Binding-site contacts:
Ligand atom O4 contacts residue ASN14 of chain 1.B at 2.6 Å (h-bond).
Ligand atom C3 contacts residue LEU99 of chain 1.B at 4.1 Å (hydrophobic).
Ligand atom C2 contacts residue LEU99 of chain 1.B at 4.1 Å (hydrophobic).
Ligand atom O6 contacts residue TYR100 of chain 1.B at 3.0 Å (h-bond).
Ligand atom O3 contacts residue GLY227 of chain 1.B at 3.5 Å.
Ligand atom C4 contacts residue GLY227 of chain 1.B at 3.9 Å.
Ligand atom C6 contacts residue ASP208 of chain 1.B at 3.5 Å.
Ligand atom C1 contacts residue LEU99 of chain 1.B at 3.8 Å (hydrophobic).
Ligand atom C3 contacts residue ARG228 of chain 1.B at 3.8 Å.
Ligand atom C1M contacts residue LEU99 of chain 1.B at 3.6 Å (hydrophobic).
Ligand atom O4 contacts residue ARG228 of chain 1.B at 3.1 Å (salt-bridge).
Ligand atom O4 contacts residue GLY227 of chain 1.B at 3.9 Å.
Ligand atom C3 contacts residue ASN14 of chain 1.B at 4.0 Å.
Ligand atom O6 contacts residue LEU99 of chain 1.B at 3.3 Å (h-bond).
Ligand atom O6 contacts residue GLY98 of chain 1.B at 3.5 Å (h-bond).
Ligand atom O6 contacts residue ASP208 of chain 1.B at 2.8 Å (salt-bridge).
Ligand atom O4 contacts residue ASP208 of chain 1.B at 2.6 Å (salt-bridge).
Ligand atom O2 contacts residue LEU99 of chain 1.B at 3.2 Å (h-bond).
Ligand atom C1M contacts residue TYR100 of chain 1.B at 3.3 Å (hydrophobic).
Ligand atom C2 contacts residue TYR12 of chain 1.B at 3.7 Å (hydrophobic).
Ligand atom O4 contacts residue TYR12 of chain 1.B at 3.8 Å.
Ligand atom O1 contacts residue TYR100 of chain 1.B at 3.6 Å.
Ligand atom C4 contacts residue ASP208 of chain 1.B at 3.5 Å.
Ligand atom O6 contacts residue ALA207 of chain 1.B at 3.2 Å.
Ligand atom O5 contacts residue TYR100 of chain 1.B at 4.1 Å.
Ligand atom C6 contacts residue TYR100 of chain 1.B at 3.9 Å (hydrophobic).
Ligand atom O5 contacts residue LEU99 of chain 1.B at 3.0 Å (h-bond).
Ligand atom C6 contacts residue ALA207 of chain 1.B at 3.7 Å (hydrophobic).
Ligand atom C1 contacts residue LEU99 of chain 1.B at 3.5 Å (hydrophobic).
Ligand atom C6 contacts residue TYR12 of chain 1.B at 3.5 Å (hydrophobic).
Ligand atom O2 contacts residue GLY98 of chain 1.B at 3.3 Å.
Ligand atom C4 contacts residue ARG228 of chain 1.B at 3.5 Å.
Ligand atom O3 contacts residue ARG228 of chain 1.B at 2.9 Å (salt-bridge).
Ligand atom O1 contacts residue TYR12 of chain 1.B at 3.2 Å (h-bond).
Ligand atom C5 contacts residue TYR12 of chain 1.B at 4.0 Å (hydrophobic).
Ligand atom O5 contacts residue GLY98 of chain 1.B at 4.0 Å.
Ligand atom O1 contacts residue LEU99 of chain 1.B at 3.8 Å.
Ligand atom C5 contacts residue LEU99 of chain 1.B at 4.1 Å (hydrophobic).
Ligand atom C4 contacts residue ASN14 of chain 1.B at 3.7 Å.
Ligand atom C1 contacts residue TYR12 of chain 1.B at 4.0 Å (hydrophobic).

Sequence of chain 1.B:
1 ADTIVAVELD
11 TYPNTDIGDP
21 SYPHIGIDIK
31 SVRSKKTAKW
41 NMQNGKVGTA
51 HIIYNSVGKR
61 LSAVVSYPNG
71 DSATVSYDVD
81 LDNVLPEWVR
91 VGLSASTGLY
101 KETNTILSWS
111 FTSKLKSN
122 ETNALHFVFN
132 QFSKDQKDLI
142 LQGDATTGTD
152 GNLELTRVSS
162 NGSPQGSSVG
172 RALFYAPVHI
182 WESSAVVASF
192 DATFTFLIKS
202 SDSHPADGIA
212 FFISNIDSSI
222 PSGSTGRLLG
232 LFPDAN

A small-molecule ligand and the protein it binds are described below.
Small molecule (SMILES): CO[C@@H]1O[C@H](CO)[C@@H](O)[C@H](O[C@H]2O[C@H](CO)[C@@H](O)[C@H](O)[C@@H]2O)[C@@H]1O